Sequence of chain 1.A:
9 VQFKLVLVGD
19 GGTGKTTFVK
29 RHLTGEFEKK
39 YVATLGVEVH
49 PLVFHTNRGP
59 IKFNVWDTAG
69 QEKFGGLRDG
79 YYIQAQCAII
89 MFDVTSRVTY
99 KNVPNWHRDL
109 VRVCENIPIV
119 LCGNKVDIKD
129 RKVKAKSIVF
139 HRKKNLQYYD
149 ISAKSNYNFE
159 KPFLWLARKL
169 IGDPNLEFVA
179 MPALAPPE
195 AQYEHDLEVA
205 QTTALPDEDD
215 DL

Binding-site contacts:
Ligand atom N3B contacts residue TYR39 of chain 1.A at 3.2 Å.
Ligand atom O6 contacts residue LYS152 of chain 1.A at 3.1 Å (salt-bridge).
Ligand atom C6 contacts residue ASP125 of chain 1.A at 3.4 Å.
Ligand atom N2 contacts residue ASP125 of chain 1.A at 3.0 Å (salt-bridge).
Ligand atom O1B contacts residue THR24 of chain 1.A at 2.8 Å (h-bond).
Ligand atom O2G contacts residue MG1 of chain 1.E at 1.9 Å.
Ligand atom O3G contacts residue LYS23 of chain 1.A at 2.5 Å (salt-bridge).
Ligand atom PA contacts residue THR25 of chain 1.A at 3.5 Å.
Ligand atom O1G contacts residue TYR39 of chain 1.A at 2.8 Å (h-bond).
Ligand atom O3G contacts residue GLY68 of chain 1.A at 2.8 Å (h-bond).
Ligand atom O2' contacts residue GLU36 of chain 1.A at 2.6 Å (salt-bridge).
Ligand atom O3' contacts residue LYS37 of chain 1.A at 2.6 Å (salt-bridge).
Ligand atom O2' contacts residue LYS37 of chain 1.A at 2.9 Å (salt-bridge).
Ligand atom C2' contacts residue THR25 of chain 1.A at 3.5 Å.
Ligand atom O2A contacts residue THR24 of chain 1.A at 3.4 Å (h-bond).
Ligand atom O2G contacts residue THR42 of chain 1.A at 2.8 Å (h-bond).
Ligand atom O6 contacts residue ASP125 of chain 1.A at 3.4 Å (salt-bridge).
Ligand atom C3' contacts residue LYS37 of chain 1.A at 3.5 Å.
Ligand atom N3B contacts residue GLY20 of chain 1.A at 3.1 Å (h-bond).
Ligand atom O2A contacts residue THR25 of chain 1.A at 2.7 Å (h-bond).
Ligand atom O6 contacts residue ALA151 of chain 1.A at 2.9 Å (h-bond).
Ligand atom PB contacts residue MG1 of chain 1.E at 3.3 Å.
Ligand atom N1 contacts residue ASP125 of chain 1.A at 2.7 Å (salt-bridge).
Ligand atom C8 contacts residue THR25 of chain 1.A at 3.4 Å.
Ligand atom O1B contacts residue MG1 of chain 1.E at 2.1 Å.
Ligand atom O4' contacts residue LYS123 of chain 1.A at 3.0 Å (salt-bridge).
Ligand atom O6 contacts residue SER150 of chain 1.A at 3.2 Å (h-bond).
Ligand atom O1A contacts residue TYR39 of chain 1.A at 3.2 Å.
Ligand atom O2A contacts residue GLY22 of chain 1.A at 3.4 Å.
Ligand atom N1 contacts residue LYS152 of chain 1.A at 3.4 Å.
Ligand atom O2B contacts residue GLY22 of chain 1.A at 3.2 Å (h-bond).
Ligand atom O5' contacts residue THR25 of chain 1.A at 3.2 Å (h-bond).
Ligand atom O2B contacts residue THR21 of chain 1.A at 3.3 Å (h-bond).
Ligand atom PG contacts residue MG1 of chain 1.E at 3.2 Å.
Ligand atom O3A contacts residue GLY22 of chain 1.A at 3.0 Å (h-bond).
Ligand atom N3B contacts residue MG1 of chain 1.E at 3.5 Å.
Ligand atom O6 contacts residue ASN122 of chain 1.A at 3.1 Å (h-bond).
Ligand atom N7 contacts residue ASN122 of chain 1.A at 3.2 Å (h-bond).
Ligand atom O2B contacts residue LYS23 of chain 1.A at 2.4 Å (salt-bridge).
Ligand atom O3G contacts residue GLY19 of chain 1.A at 3.5 Å.

The protein below binds the small molecule below.
Small molecule (SMILES): Nc1nc2c(ncn2[C@@H]2O[C@H](CO[P](=O)(O)O[P](=O)(O)NP(=O)(O)O)[C@@H](O)[C@H]2O)c(=O)[nH]1